Sequence of chain 1.B:
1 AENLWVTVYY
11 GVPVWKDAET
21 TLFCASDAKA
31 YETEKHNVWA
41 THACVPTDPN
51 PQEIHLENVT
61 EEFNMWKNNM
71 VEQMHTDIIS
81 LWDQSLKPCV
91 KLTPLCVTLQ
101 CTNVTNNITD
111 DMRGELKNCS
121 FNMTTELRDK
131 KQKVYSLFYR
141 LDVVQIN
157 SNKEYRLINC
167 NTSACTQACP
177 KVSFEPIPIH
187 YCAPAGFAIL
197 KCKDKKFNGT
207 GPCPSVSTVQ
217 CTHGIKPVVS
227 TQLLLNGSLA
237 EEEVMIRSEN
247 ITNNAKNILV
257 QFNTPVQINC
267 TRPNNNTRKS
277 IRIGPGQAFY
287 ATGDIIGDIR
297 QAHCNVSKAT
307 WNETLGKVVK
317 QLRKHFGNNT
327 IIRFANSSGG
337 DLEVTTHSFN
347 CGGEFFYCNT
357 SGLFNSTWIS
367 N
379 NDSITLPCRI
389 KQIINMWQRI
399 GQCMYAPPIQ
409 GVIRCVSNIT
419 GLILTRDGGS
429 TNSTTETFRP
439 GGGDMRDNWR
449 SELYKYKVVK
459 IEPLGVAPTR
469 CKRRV

Binding-site contacts:
Ligand atom C8 contacts residue SER120 of chain 1.B at 3.8 Å.
Ligand atom C3 contacts residue ASN122 of chain 1.B at 3.9 Å.
Ligand atom C7 contacts residue LYS133 of chain 1.B at 4.0 Å.
Ligand atom C6 contacts residue LYS131 of chain 1.B at 3.4 Å.
Ligand atom C5 contacts residue LYS131 of chain 1.B at 3.7 Å.
Ligand atom C1 contacts residue LYS131 of chain 1.B at 4.1 Å.
Ligand atom C4 contacts residue ASN122 of chain 1.B at 4.3 Å.
Ligand atom O5 contacts residue ASN122 of chain 1.B at 2.3 Å (h-bond).
Ligand atom C2 contacts residue ASN122 of chain 1.B at 2.6 Å.
Ligand atom C5 contacts residue ASN122 of chain 1.B at 3.6 Å.
Ligand atom O6 contacts residue LYS131 of chain 1.B at 4.3 Å.
Ligand atom C1 contacts residue ASN122 of chain 1.B at 1.5 Å.
Ligand atom C7 contacts residue ASN122 of chain 1.B at 3.8 Å.
Ligand atom C8 contacts residue LYS133 of chain 1.B at 3.8 Å.
Ligand atom N2 contacts residue ASN122 of chain 1.B at 3.1 Å (h-bond).
Ligand atom C8 contacts residue PHE121 of chain 1.B at 4.0 Å (hydrophobic).
Ligand atom C8 contacts residue GLN100 of chain 1.B at 3.9 Å.
Ligand atom O7 contacts residue ASN122 of chain 1.B at 4.0 Å.
Ligand atom O5 contacts residue LYS131 of chain 1.B at 3.2 Å (salt-bridge).
Ligand atom O7 contacts residue LYS133 of chain 1.B at 3.3 Å.

A protein and the small-molecule ligand that binds it are described below.
Small molecule (SMILES): CC(=O)N[C@H]1[C@H](O[C@H]2[C@H](O)[C@@H](NC(C)=O)CO[C@@H]2CO)O[C@H](CO)[C@@H](O)[C@@H]1O